A protein and the small-molecule ligand that binds it are described below.
Small molecule (SMILES): CC(=O)N[C@@H]1[C@@H](O)[C@H](O)[C@@H](CO)O[C@H]1O

Sequence of chain 1.B:
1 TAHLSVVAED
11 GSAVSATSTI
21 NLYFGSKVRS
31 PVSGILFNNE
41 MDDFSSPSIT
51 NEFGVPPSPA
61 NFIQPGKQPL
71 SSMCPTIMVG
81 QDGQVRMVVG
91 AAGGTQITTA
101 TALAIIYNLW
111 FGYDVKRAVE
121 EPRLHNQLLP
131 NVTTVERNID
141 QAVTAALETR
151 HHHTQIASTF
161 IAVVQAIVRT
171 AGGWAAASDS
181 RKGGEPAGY

Sequence of chain 1.A:
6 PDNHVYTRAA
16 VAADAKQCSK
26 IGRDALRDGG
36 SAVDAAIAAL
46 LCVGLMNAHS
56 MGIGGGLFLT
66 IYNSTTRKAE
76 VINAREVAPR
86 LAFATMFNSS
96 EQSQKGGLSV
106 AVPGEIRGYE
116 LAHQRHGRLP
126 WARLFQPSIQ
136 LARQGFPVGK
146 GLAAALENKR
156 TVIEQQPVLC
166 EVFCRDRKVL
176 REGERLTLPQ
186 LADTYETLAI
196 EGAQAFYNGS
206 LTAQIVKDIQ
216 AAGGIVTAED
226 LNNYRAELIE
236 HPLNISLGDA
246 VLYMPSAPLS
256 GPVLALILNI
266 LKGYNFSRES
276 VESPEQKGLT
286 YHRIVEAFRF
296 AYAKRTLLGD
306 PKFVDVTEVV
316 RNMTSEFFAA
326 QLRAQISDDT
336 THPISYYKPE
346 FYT

Binding-site contacts:
Ligand atom N2 contacts residue ASN131 of chain 1.B at 2.9 Å (h-bond).
Ligand atom C5 contacts residue HIS337 of chain 1.A at 3.9 Å.
Ligand atom C1 contacts residue ARG294 of chain 1.A at 4.4 Å.
Ligand atom O6 contacts residue THR336 of chain 1.A at 4.2 Å.
Ligand atom O5 contacts residue ASN131 of chain 1.B at 2.4 Å (h-bond).
Ligand atom C4 contacts residue ASN131 of chain 1.B at 4.4 Å.
Ligand atom C5 contacts residue PRO338 of chain 1.A at 4.4 Å (hydrophobic).
Ligand atom C1 contacts residue ASN131 of chain 1.B at 1.4 Å.
Ligand atom O7 contacts residue PRO338 of chain 1.A at 3.2 Å.
Ligand atom C7 contacts residue ASN131 of chain 1.B at 3.4 Å.
Ligand atom C6 contacts residue HIS337 of chain 1.A at 4.4 Å.
Ligand atom C4 contacts residue PRO338 of chain 1.A at 4.4 Å (hydrophobic).
Ligand atom C5 contacts residue ASN131 of chain 1.B at 3.7 Å.
Ligand atom C3 contacts residue ASN131 of chain 1.B at 3.9 Å.
Ligand atom C5 contacts residue THR336 of chain 1.A at 4.5 Å.
Ligand atom O6 contacts residue HIS151 of chain 1.B at 2.7 Å (h-bond).
Ligand atom C3 contacts residue PRO338 of chain 1.A at 3.9 Å (hydrophobic).
Ligand atom O7 contacts residue ASN131 of chain 1.B at 3.5 Å (h-bond).
Ligand atom O4 contacts residue HIS337 of chain 1.A at 4.2 Å.
Ligand atom C2 contacts residue ASN131 of chain 1.B at 2.5 Å.
Ligand atom C8 contacts residue ILE339 of chain 1.A at 3.9 Å (hydrophobic).
Ligand atom C6 contacts residue THR336 of chain 1.A at 3.4 Å.
Ligand atom C6 contacts residue HIS151 of chain 1.B at 3.1 Å.
Ligand atom O3 contacts residue PRO338 of chain 1.A at 4.5 Å.
Ligand atom O4 contacts residue PRO338 of chain 1.A at 3.9 Å.
Ligand atom C7 contacts residue PRO338 of chain 1.A at 4.3 Å (hydrophobic).
Ligand atom C7 contacts residue ILE339 of chain 1.A at 4.0 Å (hydrophobic).
Ligand atom O7 contacts residue ILE339 of chain 1.A at 2.8 Å (h-bond).